This small molecule binds to this protein.
Small molecule (SMILES): CC(=O)N[C@H]1[C@H](O[C@H]2[C@H](O)[C@@H](NC(C)=O)CO[C@@H]2CO)O[C@H](CO)[C@@H](O)[C@@H]1O

Binding-site contacts:
Ligand atom C5 contacts residue ASN416 of chain 1.K at 3.6 Å.
Ligand atom C8 contacts residue ASN232 of chain 1.K at 4.1 Å.
Ligand atom O7 contacts residue NAG1 of chain 1.WA at 4.4 Å.
Ligand atom C7 contacts residue ASN416 of chain 1.K at 3.7 Å.
Ligand atom C4 contacts residue ASN416 of chain 1.K at 4.2 Å.
Ligand atom C3 contacts residue ASN416 of chain 1.K at 3.8 Å.
Ligand atom C8 contacts residue NAG1 of chain 1.WA at 3.6 Å.
Ligand atom O7 contacts residue ASN416 of chain 1.K at 3.8 Å.
Ligand atom O5 contacts residue ASN416 of chain 1.K at 2.3 Å (h-bond).
Ligand atom O6 contacts residue PRO261 of chain 1.K at 4.1 Å.
Ligand atom C1 contacts residue ASN416 of chain 1.K at 1.4 Å.
Ligand atom O5 contacts residue PRO261 of chain 1.K at 4.0 Å.
Ligand atom C2 contacts residue ASN416 of chain 1.K at 2.5 Å.
Ligand atom N2 contacts residue ASN416 of chain 1.K at 3.0 Å (h-bond).

Sequence of chain 1.K:
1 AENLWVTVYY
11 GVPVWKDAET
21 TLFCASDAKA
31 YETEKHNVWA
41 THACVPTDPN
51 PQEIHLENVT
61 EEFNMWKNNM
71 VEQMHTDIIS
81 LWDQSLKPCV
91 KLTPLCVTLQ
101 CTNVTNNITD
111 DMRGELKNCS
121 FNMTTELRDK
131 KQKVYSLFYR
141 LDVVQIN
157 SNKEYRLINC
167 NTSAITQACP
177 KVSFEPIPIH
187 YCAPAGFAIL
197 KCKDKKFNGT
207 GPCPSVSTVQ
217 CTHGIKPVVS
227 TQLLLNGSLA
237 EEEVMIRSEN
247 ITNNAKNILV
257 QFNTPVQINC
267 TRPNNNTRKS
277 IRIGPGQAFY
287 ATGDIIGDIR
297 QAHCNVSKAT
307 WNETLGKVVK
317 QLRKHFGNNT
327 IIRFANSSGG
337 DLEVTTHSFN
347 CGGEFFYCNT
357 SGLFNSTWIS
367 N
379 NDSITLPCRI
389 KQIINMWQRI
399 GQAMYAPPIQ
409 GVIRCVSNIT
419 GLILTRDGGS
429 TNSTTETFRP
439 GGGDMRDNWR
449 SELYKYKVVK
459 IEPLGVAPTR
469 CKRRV